Binding-site contacts:
Ligand atom C8 contacts residue ASN359 of chain 2.A at 3.6 Å.
Ligand atom C3 contacts residue ASN359 of chain 2.A at 3.7 Å.
Ligand atom N2 contacts residue ASN359 of chain 2.A at 2.8 Å (h-bond).
Ligand atom C2 contacts residue ASN359 of chain 2.A at 2.4 Å.
Ligand atom O7 contacts residue ASN359 of chain 2.A at 3.5 Å (h-bond).
Ligand atom C4 contacts residue ASN359 of chain 2.A at 4.2 Å.
Ligand atom O5 contacts residue ASN359 of chain 2.A at 2.4 Å (h-bond).
Ligand atom C8 contacts residue ASN360 of chain 2.A at 3.9 Å.
Ligand atom C1 contacts residue ASN359 of chain 2.A at 1.4 Å.
Ligand atom C7 contacts residue ASN359 of chain 2.A at 3.3 Å.
Ligand atom C5 contacts residue ASN359 of chain 2.A at 3.7 Å.

Sequence of chain 2.A:
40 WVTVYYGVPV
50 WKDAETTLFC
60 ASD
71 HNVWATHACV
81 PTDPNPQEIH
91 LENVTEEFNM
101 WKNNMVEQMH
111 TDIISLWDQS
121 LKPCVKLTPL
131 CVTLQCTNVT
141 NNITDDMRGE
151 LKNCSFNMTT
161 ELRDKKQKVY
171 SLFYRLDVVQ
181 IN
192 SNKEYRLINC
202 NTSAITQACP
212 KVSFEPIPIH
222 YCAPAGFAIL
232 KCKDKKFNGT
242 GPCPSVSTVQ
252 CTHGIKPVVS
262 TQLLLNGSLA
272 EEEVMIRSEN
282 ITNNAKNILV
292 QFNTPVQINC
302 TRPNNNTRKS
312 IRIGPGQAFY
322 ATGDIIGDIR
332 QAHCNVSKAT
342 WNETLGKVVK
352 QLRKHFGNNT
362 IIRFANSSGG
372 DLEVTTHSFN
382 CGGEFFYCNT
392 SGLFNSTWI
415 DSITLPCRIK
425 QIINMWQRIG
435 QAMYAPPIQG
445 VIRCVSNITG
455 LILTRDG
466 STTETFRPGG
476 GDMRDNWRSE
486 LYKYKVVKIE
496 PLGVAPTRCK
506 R

A small-molecule ligand and the protein it binds are described below.
Small molecule (SMILES): CC(=O)N[C@@H]1[C@@H](O)[C@H](O)[C@@H](CO)O[C@H]1O